This small molecule binds to this protein.
Small molecule (SMILES): O=C1CCc2cc(-c3csc(COc4ccccc4)n3)ccc2N1

Sequence of chain 1.C:
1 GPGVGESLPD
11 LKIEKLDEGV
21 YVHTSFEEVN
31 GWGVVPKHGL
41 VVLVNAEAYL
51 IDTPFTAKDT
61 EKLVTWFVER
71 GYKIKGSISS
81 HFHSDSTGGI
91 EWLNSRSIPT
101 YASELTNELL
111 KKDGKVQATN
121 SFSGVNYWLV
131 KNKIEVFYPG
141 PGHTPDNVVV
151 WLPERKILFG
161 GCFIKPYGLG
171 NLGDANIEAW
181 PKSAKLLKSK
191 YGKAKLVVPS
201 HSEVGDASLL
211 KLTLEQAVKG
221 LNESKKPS

Binding-site contacts:
Ligand atom CAH contacts residue HIS38 of chain 1.C at 3.4 Å.
Ligand atom CAH contacts residue GLU203 of chain 1.C at 3.3 Å.
Ligand atom CAL contacts residue THR24 of chain 1.C at 3.5 Å.
Ligand atom CAF contacts residue LYS12 of chain 1.C at 2.6 Å.
Ligand atom CAL contacts residue HIS38 of chain 1.C at 3.3 Å.
Ligand atom CAI contacts residue GLU203 of chain 1.C at 2.8 Å.
Ligand atom NAV contacts residue TYR167 of chain 1.A at 3.4 Å (h-bond).
Ligand atom OAG contacts residue LYS12 of chain 1.C at 2.6 Å (salt-bridge).
Ligand atom CAE contacts residue LYS12 of chain 1.C at 3.6 Å.
Ligand atom CAS contacts residue GLU14 of chain 1.C at 3.5 Å.
Ligand atom CAW contacts residue GLN216 of chain 1.A at 3.3 Å.
Ligand atom CAT contacts residue TYR167 of chain 1.A at 3.3 Å (hydrophobic).
Ligand atom CAP contacts residue GLU14 of chain 1.C at 2.8 Å.
Ligand atom SAJ contacts residue THR24 of chain 1.C at 2.7 Å (h-bond).
Ligand atom CAH contacts residue THR24 of chain 1.C at 3.6 Å.
Ligand atom CAA contacts residue LYS12 of chain 1.C at 2.9 Å.
Ligand atom CAE contacts residue GLY31 of chain 1.A at 3.4 Å.
Ligand atom CAW contacts residue TYR167 of chain 1.A at 3.6 Å (hydrophobic).
Ligand atom CAT contacts residue GLY168 of chain 1.A at 3.4 Å.
Ligand atom CAT contacts residue GLU14 of chain 1.C at 3.2 Å.
Ligand atom CAH contacts residue LYS12 of chain 1.C at 3.6 Å.
Ligand atom SAJ contacts residue HIS38 of chain 1.C at 2.1 Å (h-bond).
Ligand atom CAD contacts residue PHE26 of chain 1.C at 2.8 Å (hydrophobic).
Ligand atom CAC contacts residue PHE26 of chain 1.C at 3.7 Å (hydrophobic).
Ligand atom CAS contacts residue TYR167 of chain 1.A at 3.6 Å (hydrophobic).
Ligand atom CAR contacts residue GLU14 of chain 1.C at 2.8 Å.
Ligand atom CAO contacts residue VAL22 of chain 1.C at 3.7 Å (hydrophobic).
Ligand atom CAQ contacts residue LEU16 of chain 1.C at 3.6 Å (hydrophobic).
Ligand atom CAL contacts residue VAL22 of chain 1.C at 3.3 Å (hydrophobic).
Ligand atom CAE contacts residue PHE26 of chain 1.C at 2.9 Å (hydrophobic).
Ligand atom CAK contacts residue GLU203 of chain 1.C at 3.3 Å.
Ligand atom CAI contacts residue THR24 of chain 1.C at 3.6 Å.
Ligand atom CAU contacts residue GLU14 of chain 1.C at 3.7 Å.
Ligand atom NAM contacts residue GLU203 of chain 1.C at 2.6 Å (salt-bridge).
Ligand atom OAX contacts residue GLN216 of chain 1.A at 2.4 Å (h-bond).
Ligand atom CAI contacts residue HIS38 of chain 1.C at 3.0 Å.
Ligand atom CAN contacts residue GLU14 of chain 1.C at 3.5 Å.
Ligand atom CAR contacts residue TYR167 of chain 1.A at 3.4 Å (hydrophobic).
Ligand atom CAD contacts residue GLY31 of chain 1.A at 3.4 Å.
Ligand atom CAU contacts residue GLN216 of chain 1.A at 3.3 Å.

Sequence of chain 1.A:
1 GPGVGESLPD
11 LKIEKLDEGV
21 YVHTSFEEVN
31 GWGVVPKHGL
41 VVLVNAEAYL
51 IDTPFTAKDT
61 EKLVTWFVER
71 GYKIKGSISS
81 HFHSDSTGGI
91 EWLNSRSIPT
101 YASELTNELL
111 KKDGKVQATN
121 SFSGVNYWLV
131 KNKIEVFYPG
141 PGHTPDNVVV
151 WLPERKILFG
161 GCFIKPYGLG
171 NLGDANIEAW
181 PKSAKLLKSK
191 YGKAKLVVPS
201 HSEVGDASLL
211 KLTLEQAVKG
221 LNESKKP